The small molecule below binds the protein below.
Small molecule (SMILES): CC(=O)N[C@@H]1[C@@H](O)[C@H](O)[C@@H](CO)O[C@H]1O

Binding-site contacts:
Ligand atom C4 contacts residue ASN328 of chain 1.A at 4.2 Å.
Ligand atom N2 contacts residue ASN328 of chain 1.A at 2.9 Å (h-bond).
Ligand atom C1 contacts residue ASN328 of chain 1.A at 1.4 Å.
Ligand atom N2 contacts residue GLN577 of chain 1.A at 3.7 Å.
Ligand atom O7 contacts residue ASN328 of chain 1.A at 2.7 Å (h-bond).
Ligand atom C7 contacts residue GLN577 of chain 1.A at 4.0 Å.
Ligand atom C8 contacts residue GLN577 of chain 1.A at 3.3 Å.
Ligand atom C8 contacts residue ASN328 of chain 1.A at 4.2 Å.
Ligand atom C2 contacts residue ASN328 of chain 1.A at 2.4 Å.
Ligand atom C5 contacts residue ASN328 of chain 1.A at 3.7 Å.
Ligand atom C7 contacts residue ASN328 of chain 1.A at 3.0 Å.
Ligand atom C3 contacts residue ASN328 of chain 1.A at 3.8 Å.
Ligand atom O5 contacts residue ASN328 of chain 1.A at 2.4 Å (h-bond).

Sequence of chain 1.A:
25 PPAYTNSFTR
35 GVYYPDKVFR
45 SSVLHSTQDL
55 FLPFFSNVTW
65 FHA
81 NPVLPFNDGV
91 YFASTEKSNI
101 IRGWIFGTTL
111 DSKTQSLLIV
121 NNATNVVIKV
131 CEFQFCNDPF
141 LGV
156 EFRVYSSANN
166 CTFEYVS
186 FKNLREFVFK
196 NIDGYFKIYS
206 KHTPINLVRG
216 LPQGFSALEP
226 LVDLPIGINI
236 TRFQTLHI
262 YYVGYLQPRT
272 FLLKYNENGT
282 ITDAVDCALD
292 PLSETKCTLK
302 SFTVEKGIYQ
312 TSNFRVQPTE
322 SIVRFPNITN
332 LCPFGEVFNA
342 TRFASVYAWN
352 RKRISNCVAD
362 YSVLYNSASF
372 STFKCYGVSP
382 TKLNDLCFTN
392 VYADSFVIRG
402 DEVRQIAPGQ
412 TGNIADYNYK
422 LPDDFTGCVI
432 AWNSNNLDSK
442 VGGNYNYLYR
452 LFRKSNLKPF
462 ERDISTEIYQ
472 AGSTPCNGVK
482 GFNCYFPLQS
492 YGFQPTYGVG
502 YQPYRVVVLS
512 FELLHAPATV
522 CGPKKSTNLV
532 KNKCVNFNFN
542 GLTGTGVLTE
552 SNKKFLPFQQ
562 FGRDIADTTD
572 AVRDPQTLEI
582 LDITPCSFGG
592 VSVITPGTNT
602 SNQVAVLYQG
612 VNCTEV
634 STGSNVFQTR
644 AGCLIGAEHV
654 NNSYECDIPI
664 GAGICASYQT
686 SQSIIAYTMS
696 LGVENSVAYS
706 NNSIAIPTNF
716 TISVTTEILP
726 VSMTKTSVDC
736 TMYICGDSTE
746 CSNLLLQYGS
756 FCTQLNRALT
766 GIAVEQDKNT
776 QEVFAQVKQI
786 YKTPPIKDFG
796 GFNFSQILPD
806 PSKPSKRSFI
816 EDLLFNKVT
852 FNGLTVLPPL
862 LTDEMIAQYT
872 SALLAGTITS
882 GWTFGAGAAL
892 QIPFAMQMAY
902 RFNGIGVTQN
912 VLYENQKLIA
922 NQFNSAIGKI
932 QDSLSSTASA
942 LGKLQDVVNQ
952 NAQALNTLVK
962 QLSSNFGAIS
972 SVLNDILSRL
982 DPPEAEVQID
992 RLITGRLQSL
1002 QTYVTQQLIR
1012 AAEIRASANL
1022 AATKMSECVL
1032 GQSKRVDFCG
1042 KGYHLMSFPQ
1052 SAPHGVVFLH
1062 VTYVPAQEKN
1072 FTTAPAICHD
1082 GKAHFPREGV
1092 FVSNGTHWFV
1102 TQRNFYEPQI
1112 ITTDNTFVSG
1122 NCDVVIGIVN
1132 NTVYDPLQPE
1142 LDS